Sequence of chain 1.A:
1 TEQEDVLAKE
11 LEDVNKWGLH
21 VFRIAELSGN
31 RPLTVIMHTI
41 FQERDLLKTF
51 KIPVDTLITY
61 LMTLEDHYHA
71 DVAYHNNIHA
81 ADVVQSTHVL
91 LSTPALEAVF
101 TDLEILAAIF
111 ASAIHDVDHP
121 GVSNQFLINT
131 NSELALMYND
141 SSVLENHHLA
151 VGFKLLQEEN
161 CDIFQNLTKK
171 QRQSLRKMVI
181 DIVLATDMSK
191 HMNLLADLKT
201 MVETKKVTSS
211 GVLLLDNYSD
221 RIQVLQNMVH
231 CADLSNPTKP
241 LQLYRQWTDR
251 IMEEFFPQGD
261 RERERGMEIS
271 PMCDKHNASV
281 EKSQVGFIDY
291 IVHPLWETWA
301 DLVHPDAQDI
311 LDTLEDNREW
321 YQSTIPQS

Binding-site contacts:
Ligand atom C19 contacts residue PHE287 of chain 1.A at 3.7 Å (hydrophobic).
Ligand atom C8 contacts residue PHE287 of chain 1.A at 3.8 Å (hydrophobic).
Ligand atom F16 contacts residue ASN236 of chain 1.A at 3.1 Å.
Ligand atom C12 contacts residue PHE287 of chain 1.A at 3.9 Å (hydrophobic).
Ligand atom C19 contacts residue SER283 of chain 1.A at 4.1 Å.
Ligand atom C11 contacts residue PHE287 of chain 1.A at 3.6 Å (hydrophobic).
Ligand atom C9 contacts residue PHE255 of chain 1.A at 4.2 Å (hydrophobic).
Ligand atom C9 contacts residue PHE287 of chain 1.A at 3.7 Å (hydrophobic).
Ligand atom O15 contacts residue GLN284 of chain 1.A at 3.3 Å (h-bond).
Ligand atom C14 contacts residue ILE251 of chain 1.A at 4.1 Å (hydrophobic).
Ligand atom C14 contacts residue THR248 of chain 1.A at 3.6 Å.
Ligand atom F17 contacts residue THR248 of chain 1.A at 3.3 Å.
Ligand atom F16 contacts residue PHE287 of chain 1.A at 4.2 Å.
Ligand atom C14 contacts residue TYR244 of chain 1.A at 3.8 Å (hydrophobic).
Ligand atom C14 contacts residue GLN284 of chain 1.A at 3.6 Å.
Ligand atom F16 contacts residue PRO237 of chain 1.A at 3.7 Å.
Ligand atom F17 contacts residue ASN236 of chain 1.A at 3.7 Å.
Ligand atom C19 contacts residue MET272 of chain 1.A at 3.4 Å (hydrophobic).
Ligand atom F17 contacts residue TYR74 of chain 1.A at 3.9 Å.
Ligand atom C12 contacts residue ILE251 of chain 1.A at 4.0 Å (hydrophobic).
Ligand atom F16 contacts residue GLN284 of chain 1.A at 4.0 Å.
Ligand atom C8 contacts residue ILE251 of chain 1.A at 4.2 Å (hydrophobic).
Ligand atom O15 contacts residue PHE287 of chain 1.A at 4.0 Å.
Ligand atom C10 contacts residue GLN284 of chain 1.A at 4.1 Å.
Ligand atom O15 contacts residue ILE251 of chain 1.A at 3.8 Å.
Ligand atom C19 contacts residue GLN284 of chain 1.A at 3.6 Å.
Ligand atom O18 contacts residue GLN284 of chain 1.A at 3.0 Å (h-bond).
Ligand atom C13 contacts residue ILE251 of chain 1.A at 4.0 Å (hydrophobic).
Ligand atom N4 contacts residue PHE255 of chain 1.A at 4.0 Å.
Ligand atom C13 contacts residue PHE287 of chain 1.A at 3.9 Å (hydrophobic).
Ligand atom C11 contacts residue ILE251 of chain 1.A at 3.9 Å (hydrophobic).
Ligand atom C12 contacts residue TYR74 of chain 1.A at 4.2 Å (hydrophobic).
Ligand atom O18 contacts residue PHE287 of chain 1.A at 3.6 Å.
Ligand atom O1 contacts residue MET188 of chain 1.A at 3.3 Å.
Ligand atom F17 contacts residue ILE251 of chain 1.A at 3.5 Å.
Ligand atom F17 contacts residue TRP247 of chain 1.A at 3.3 Å.
Ligand atom F16 contacts residue TYR244 of chain 1.A at 3.6 Å.
Ligand atom C7 contacts residue MET188 of chain 1.A at 3.9 Å (hydrophobic).
Ligand atom C2 contacts residue MET188 of chain 1.A at 3.6 Å (hydrophobic).
Ligand atom C10 contacts residue PHE287 of chain 1.A at 3.6 Å (hydrophobic).

The small molecule below binds the protein below.
Small molecule (SMILES): COc1cc(-c2ccc(=O)[nH]n2)ccc1OC(F)F